A protein and the small-molecule ligand that binds it are described below.
Small molecule (SMILES): CC(=O)N[C@H]1[C@H](O[C@H]2[C@H](O)[C@@H](NC(C)=O)CO[C@@H]2CO)O[C@H](CO)[C@@H](O)[C@@H]1O

Binding-site contacts:
Ligand atom O5 contacts residue ASN12 of chain 17.B at 2.7 Å (h-bond).
Ligand atom C5 contacts residue ASN12 of chain 17.B at 4.1 Å.
Ligand atom O7 contacts residue ASN12 of chain 17.B at 3.7 Å.
Ligand atom N2 contacts residue ASN12 of chain 17.B at 3.8 Å.
Ligand atom C2 contacts residue ASN12 of chain 17.B at 3.2 Å.
Ligand atom C7 contacts residue ASN12 of chain 17.B at 3.9 Å.
Ligand atom C1 contacts residue ASN12 of chain 17.B at 2.2 Å.

Sequence of chain 17.B:
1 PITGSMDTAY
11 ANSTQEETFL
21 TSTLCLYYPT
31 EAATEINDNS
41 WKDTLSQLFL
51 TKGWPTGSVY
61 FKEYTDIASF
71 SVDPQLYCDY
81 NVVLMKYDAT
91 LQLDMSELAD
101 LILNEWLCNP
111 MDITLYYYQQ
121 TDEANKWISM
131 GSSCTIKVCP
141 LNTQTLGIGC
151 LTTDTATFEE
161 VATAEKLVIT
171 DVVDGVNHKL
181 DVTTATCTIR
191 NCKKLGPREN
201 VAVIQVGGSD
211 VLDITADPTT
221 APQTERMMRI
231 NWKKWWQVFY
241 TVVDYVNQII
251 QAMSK